Sequence of chain 1.D:
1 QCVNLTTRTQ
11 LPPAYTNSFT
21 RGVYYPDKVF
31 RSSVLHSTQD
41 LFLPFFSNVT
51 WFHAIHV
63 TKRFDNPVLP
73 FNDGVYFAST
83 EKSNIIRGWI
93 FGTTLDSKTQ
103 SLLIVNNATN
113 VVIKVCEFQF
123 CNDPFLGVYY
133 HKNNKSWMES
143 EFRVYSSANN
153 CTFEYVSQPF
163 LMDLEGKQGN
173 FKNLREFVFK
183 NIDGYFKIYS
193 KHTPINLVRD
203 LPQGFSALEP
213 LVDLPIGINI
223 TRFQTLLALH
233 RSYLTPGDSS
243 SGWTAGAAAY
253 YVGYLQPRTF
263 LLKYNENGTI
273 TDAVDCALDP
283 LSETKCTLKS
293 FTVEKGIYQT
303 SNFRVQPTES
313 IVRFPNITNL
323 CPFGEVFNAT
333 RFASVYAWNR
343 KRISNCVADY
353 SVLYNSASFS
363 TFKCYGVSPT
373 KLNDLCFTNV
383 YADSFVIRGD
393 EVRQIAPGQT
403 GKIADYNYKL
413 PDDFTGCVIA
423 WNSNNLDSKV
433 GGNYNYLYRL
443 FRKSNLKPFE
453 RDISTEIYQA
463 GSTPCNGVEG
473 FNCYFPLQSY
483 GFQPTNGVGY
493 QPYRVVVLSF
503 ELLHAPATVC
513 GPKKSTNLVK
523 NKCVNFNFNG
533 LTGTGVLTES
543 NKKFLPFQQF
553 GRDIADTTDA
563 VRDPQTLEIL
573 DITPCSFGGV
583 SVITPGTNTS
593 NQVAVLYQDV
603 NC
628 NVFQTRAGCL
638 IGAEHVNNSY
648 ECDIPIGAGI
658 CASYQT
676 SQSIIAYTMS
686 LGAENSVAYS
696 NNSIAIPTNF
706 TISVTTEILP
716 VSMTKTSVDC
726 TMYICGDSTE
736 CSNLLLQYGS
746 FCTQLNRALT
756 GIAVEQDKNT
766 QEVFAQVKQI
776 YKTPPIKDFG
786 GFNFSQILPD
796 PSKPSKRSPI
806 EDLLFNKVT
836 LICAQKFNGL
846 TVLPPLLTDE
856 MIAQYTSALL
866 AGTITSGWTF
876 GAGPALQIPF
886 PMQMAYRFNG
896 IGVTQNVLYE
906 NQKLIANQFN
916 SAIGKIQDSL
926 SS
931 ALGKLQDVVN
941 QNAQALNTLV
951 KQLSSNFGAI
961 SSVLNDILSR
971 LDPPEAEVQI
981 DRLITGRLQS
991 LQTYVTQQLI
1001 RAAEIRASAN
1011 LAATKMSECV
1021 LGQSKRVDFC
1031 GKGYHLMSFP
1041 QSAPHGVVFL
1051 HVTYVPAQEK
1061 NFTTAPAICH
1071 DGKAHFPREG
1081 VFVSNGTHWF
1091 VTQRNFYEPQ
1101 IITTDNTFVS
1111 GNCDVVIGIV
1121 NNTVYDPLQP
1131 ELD

Binding-site contacts:
Ligand atom C4 contacts residue ASN1121 of chain 1.D at 4.2 Å.
Ligand atom C7 contacts residue ASN1121 of chain 1.D at 3.9 Å.
Ligand atom C1 contacts residue ASN1121 of chain 1.D at 1.4 Å.
Ligand atom N2 contacts residue ASN1121 of chain 1.D at 2.9 Å (h-bond).
Ligand atom C5 contacts residue ASN1121 of chain 1.D at 3.7 Å.
Ligand atom C3 contacts residue ASN1121 of chain 1.D at 3.8 Å.
Ligand atom O7 contacts residue ASN1121 of chain 1.D at 4.4 Å.
Ligand atom C2 contacts residue ASN1121 of chain 1.D at 2.5 Å.
Ligand atom O5 contacts residue ASN1121 of chain 1.D at 2.4 Å (h-bond).

The small molecule below binds the protein below.
Small molecule (SMILES): CC(=O)N[C@@H]1[C@@H](O)[C@H](O)[C@@H](CO)O[C@H]1O